Sequence of chain 1.T:
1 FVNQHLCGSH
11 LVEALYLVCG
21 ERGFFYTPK

Sequence of chain 1.N:
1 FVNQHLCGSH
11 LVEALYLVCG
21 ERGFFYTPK

Binding-site contacts:
Ligand atom C5 contacts residue CYS7 of chain 1.V at 4.4 Å (hydrophobic).
Ligand atom C2 contacts residue LEU16 of chain 1.U at 4.2 Å (hydrophobic).
Ligand atom C4 contacts residue HIS10 of chain 1.V at 3.9 Å.
Ligand atom C1 contacts residue HIS5 of chain 1.T at 4.3 Å.
Ligand atom O3 contacts residue LEU16 of chain 1.U at 3.7 Å.
Ligand atom O3 contacts residue ALA14 of chain 1.V at 3.5 Å.
Ligand atom O1 contacts residue SER9 of chain 1.U at 3.8 Å.
Ligand atom C4 contacts residue HIS5 of chain 1.T at 3.6 Å.
Ligand atom C1 contacts residue LEU11 of chain 1.V at 3.9 Å (hydrophobic).
Ligand atom C2 contacts residue HIS5 of chain 1.T at 3.9 Å.
Ligand atom C2 contacts residue CYS11 of chain 1.U at 3.9 Å (hydrophobic).
Ligand atom C4 contacts residue LEU11 of chain 1.V at 4.2 Å (hydrophobic).
Ligand atom C6 contacts residue CYS6 of chain 1.U at 3.4 Å (hydrophobic).
Ligand atom O3 contacts residue LEU17 of chain 1.N at 3.4 Å.
Ligand atom C1 contacts residue CYS11 of chain 1.U at 3.9 Å (hydrophobic).
Ligand atom C2 contacts residue LEU11 of chain 1.V at 4.4 Å (hydrophobic).
Ligand atom C5 contacts residue HIS5 of chain 1.T at 4.0 Å.
Ligand atom O1 contacts residue LEU11 of chain 1.V at 4.3 Å.
Ligand atom C4 contacts residue ALA14 of chain 1.V at 4.2 Å (hydrophobic).
Ligand atom O1 contacts residue ILE10 of chain 1.U at 3.4 Å.
Ligand atom C5 contacts residue HIS10 of chain 1.V at 4.0 Å.
Ligand atom C6 contacts residue LEU11 of chain 1.V at 3.5 Å (hydrophobic).
Ligand atom C5 contacts residue LEU11 of chain 1.V at 3.8 Å (hydrophobic).
Ligand atom O1 contacts residue CYS6 of chain 1.U at 2.6 Å (h-bond).
Ligand atom C1 contacts residue ILE10 of chain 1.U at 4.3 Å (hydrophobic).
Ligand atom O3 contacts residue HIS5 of chain 1.T at 3.3 Å (h-bond).
Ligand atom C3 contacts residue ALA14 of chain 1.V at 4.2 Å (hydrophobic).
Ligand atom C3 contacts residue LEU16 of chain 1.U at 4.1 Å (hydrophobic).
Ligand atom C2 contacts residue ILE10 of chain 1.U at 4.0 Å (hydrophobic).
Ligand atom C1 contacts residue CYS6 of chain 1.U at 3.5 Å (hydrophobic).
Ligand atom C6 contacts residue HIS5 of chain 1.T at 4.2 Å.
Ligand atom O1 contacts residue CYS11 of chain 1.U at 2.9 Å (h-bond).
Ligand atom C6 contacts residue CYS7 of chain 1.V at 4.1 Å (hydrophobic).
Ligand atom C5 contacts residue LEU6 of chain 1.T at 4.1 Å (hydrophobic).
Ligand atom C3 contacts residue HIS5 of chain 1.T at 3.4 Å.
Ligand atom O1 contacts residue VAL2 of chain 1.T at 4.4 Å.

This small molecule binds to this protein.
Small molecule (SMILES): Oc1cccc(O)c1

Sequence of chain 1.U:
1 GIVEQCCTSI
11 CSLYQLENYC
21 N

Sequence of chain 1.V:
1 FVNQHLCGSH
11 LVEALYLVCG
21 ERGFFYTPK